Binding-site contacts:
Ligand atom CAE contacts residue ILE50 of chain 1.A at 3.2 Å (hydrophobic).
Ligand atom CXV contacts residue THR82 of chain 1.A at 3.6 Å.
Ligand atom CBD contacts residue ASP25 of chain 1.B at 3.6 Å.
Ligand atom CXZ contacts residue GLY48 of chain 1.B at 3.5 Å.
Ligand atom NBI contacts residue GLY48 of chain 1.B at 2.8 Å (h-bond).
Ligand atom CBC contacts residue GLY27 of chain 1.B at 3.3 Å.
Ligand atom CA contacts residue GLY48 of chain 1.A at 3.5 Å.
Ligand atom OAI contacts residue GLY49 of chain 1.B at 3.4 Å.
Ligand atom O contacts residue GLY27 of chain 1.A at 3.5 Å (h-bond).
Ligand atom CAA contacts residue ASP29 of chain 1.B at 3.2 Å.
Ligand atom CXR contacts residue GLY49 of chain 1.B at 3.4 Å.
Ligand atom CBC contacts residue ASP25 of chain 1.A at 2.7 Å.
Ligand atom N contacts residue GLY27 of chain 1.A at 3.4 Å (h-bond).
Ligand atom CCA contacts residue ASP25 of chain 1.B at 3.5 Å.
Ligand atom CAD contacts residue GLY48 of chain 1.B at 3.1 Å.
Ligand atom NBY contacts residue GLY27 of chain 1.B at 3.4 Å (h-bond).
Ligand atom CBA contacts residue ASP25 of chain 1.A at 2.8 Å.
Ligand atom CBF contacts residue ASP25 of chain 1.B at 3.3 Å.
Ligand atom CXR contacts residue PRO81 of chain 1.A at 3.3 Å (hydrophobic).
Ligand atom NBK contacts residue GLY27 of chain 1.B at 3.1 Å (h-bond).
Ligand atom CXT contacts residue PHE53 of chain 1.B at 3.5 Å (hydrophobic).
Ligand atom CAZ contacts residue ASP29 of chain 1.A at 3.6 Å.
Ligand atom OAJ contacts residue GLY49 of chain 1.A at 3.4 Å.
Ligand atom CAA contacts residue ARG8 of chain 1.A at 3.2 Å.
Ligand atom O contacts residue ASP29 of chain 1.A at 2.9 Å (salt-bridge).
Ligand atom O contacts residue ALA28 of chain 1.A at 3.5 Å.
Ligand atom CAU contacts residue LEU23 of chain 1.B at 3.4 Å (hydrophobic).
Ligand atom NBH contacts residue GLY48 of chain 1.A at 2.9 Å (h-bond).
Ligand atom OAG contacts residue ALA28 of chain 1.B at 3.6 Å.
Ligand atom OAK contacts residue GLY27 of chain 1.A at 2.9 Å (h-bond).
Ligand atom CAR contacts residue PRO81 of chain 1.B at 3.6 Å (hydrophobic).
Ligand atom CAU contacts residue GLY27 of chain 1.A at 3.2 Å.
Ligand atom OAG contacts residue GLY27 of chain 1.B at 3.6 Å.
Ligand atom OAG contacts residue ASP29 of chain 1.B at 3.0 Å (salt-bridge).
Ligand atom CAS contacts residue LEU23 of chain 1.B at 3.6 Å (hydrophobic).
Ligand atom CXP contacts residue GLY49 of chain 1.B at 3.5 Å.
Ligand atom OAK contacts residue ALA28 of chain 1.A at 3.6 Å (h-bond).
Ligand atom OAK contacts residue ASP25 of chain 1.A at 3.6 Å (salt-bridge).
Ligand atom CAD contacts residue ILE50 of chain 1.A at 3.4 Å (hydrophobic).
Ligand atom OAK contacts residue ASP25 of chain 1.B at 2.9 Å (salt-bridge).

Sequence of chain 1.A:
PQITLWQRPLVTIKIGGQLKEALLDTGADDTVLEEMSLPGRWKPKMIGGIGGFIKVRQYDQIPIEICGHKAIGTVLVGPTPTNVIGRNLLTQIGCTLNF

Sequence of chain 1.B:
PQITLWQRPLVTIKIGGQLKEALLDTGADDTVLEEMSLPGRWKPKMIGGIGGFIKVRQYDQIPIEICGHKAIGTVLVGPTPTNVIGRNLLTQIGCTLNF

This small molecule binds to this protein.
Small molecule (SMILES): COC(=O)N[C@H](C(=O)NN(CCC[C@@]1(O)Cc2ccc(cc2)C/C=C\CNC(=O)[C@H](C(C)C)NC1=O)Cc1ccc([C@H]2C=S=CC2)cc1)C(C)(C)C